Binding-site contacts:
Ligand atom C1' contacts residue TRP47 of chain 56.E at 4.3 Å (hydrophobic).
Ligand atom C2 contacts residue TRP47 of chain 56.E at 3.8 Å (hydrophobic).
Ligand atom O4' contacts residue GLU140 of chain 56.E at 4.1 Å.
Ligand atom N1 contacts residue TRP47 of chain 56.E at 3.8 Å.
Ligand atom N7 contacts residue TRP47 of chain 56.E at 4.0 Å.
Ligand atom O2' contacts residue GLU140 of chain 56.E at 3.0 Å (salt-bridge).
Ligand atom C1' contacts residue LYS143 of chain 56.E at 4.0 Å.
Ligand atom N3 contacts residue TRP47 of chain 56.E at 3.9 Å.
Ligand atom N9 contacts residue TRP47 of chain 56.E at 4.0 Å.
Ligand atom C8 contacts residue TRP47 of chain 56.E at 4.0 Å (hydrophobic).
Ligand atom C5 contacts residue TRP47 of chain 56.E at 4.0 Å (hydrophobic).
Ligand atom C1' contacts residue GLU140 of chain 56.E at 3.2 Å.
Ligand atom OP1 contacts residue LYS45 of chain 51.F at 4.3 Å.
Ligand atom O4' contacts residue TRP47 of chain 56.E at 4.0 Å.
Ligand atom C4 contacts residue TRP47 of chain 56.E at 3.9 Å (hydrophobic).
Ligand atom C2' contacts residue GLU140 of chain 56.E at 3.5 Å.
Ligand atom N9 contacts residue LYS143 of chain 56.E at 3.8 Å.
Ligand atom O4' contacts residue LYS143 of chain 56.E at 4.2 Å.
Ligand atom N9 contacts residue GLU140 of chain 56.E at 4.1 Å.
Ligand atom N6 contacts residue TRP47 of chain 56.E at 4.2 Å.
Ligand atom C2' contacts residue LYS143 of chain 56.E at 4.5 Å.
Ligand atom C6 contacts residue TRP47 of chain 56.E at 3.9 Å (hydrophobic).
Ligand atom C8 contacts residue LYS143 of chain 56.E at 2.8 Å.
Ligand atom C8 contacts residue GLU140 of chain 56.E at 4.1 Å.
Ligand atom N7 contacts residue LYS143 of chain 56.E at 3.7 Å.

Sequence of chain 56.E:
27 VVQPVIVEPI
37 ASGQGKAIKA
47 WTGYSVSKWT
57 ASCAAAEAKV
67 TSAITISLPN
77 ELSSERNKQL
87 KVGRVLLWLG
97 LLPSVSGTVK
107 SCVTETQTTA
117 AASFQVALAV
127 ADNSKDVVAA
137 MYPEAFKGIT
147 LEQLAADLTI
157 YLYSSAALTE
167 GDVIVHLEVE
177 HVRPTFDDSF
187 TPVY

Sequence of chain 51.F:
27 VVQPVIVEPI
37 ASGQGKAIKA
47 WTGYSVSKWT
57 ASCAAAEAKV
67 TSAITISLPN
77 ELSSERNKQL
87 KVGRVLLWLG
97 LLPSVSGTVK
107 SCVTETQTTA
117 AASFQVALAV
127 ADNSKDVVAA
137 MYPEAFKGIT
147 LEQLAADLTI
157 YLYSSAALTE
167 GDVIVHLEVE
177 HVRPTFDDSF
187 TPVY

This small molecule binds to this protein.
Small molecule (SMILES): Nc1ncnc2c1ncn2[C@@H]1O[C@H](COP(=O)=O)[C@@H](O[P](=O)(O)OC[C@H]2O[C@@H](n3ccc(=O)[nH]c3=O)[C@H](O)[C@@H]2O)[C@H]1O